Sequence of chain 1.A:
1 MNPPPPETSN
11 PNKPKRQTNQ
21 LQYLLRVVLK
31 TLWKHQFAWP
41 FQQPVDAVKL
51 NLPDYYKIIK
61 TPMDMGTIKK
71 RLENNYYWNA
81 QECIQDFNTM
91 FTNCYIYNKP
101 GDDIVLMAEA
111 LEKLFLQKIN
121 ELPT

A protein and the small-molecule ligand that binds it are described below.
Small molecule (SMILES): COc1cc2c(c(OC)c1OC)-c1ccc(O)c(=O)cc1[C@@H](NC(C)=O)CC2

Binding-site contacts:
Ligand atom O3 contacts residue VAL45 of chain 1.A at 3.8 Å.
Ligand atom O1 contacts residue ASN98 of chain 1.A at 3.9 Å.
Ligand atom C4 contacts residue ASN98 of chain 1.A at 2.1 Å.
Ligand atom C6 contacts residue VAL45 of chain 1.A at 3.8 Å (hydrophobic).
Ligand atom C5 contacts residue ILE104 of chain 1.A at 4.1 Å (hydrophobic).
Ligand atom C17 contacts residue LEU50 of chain 1.A at 4.3 Å (hydrophobic).
Ligand atom C20 contacts residue LEU52 of chain 1.A at 4.2 Å (hydrophobic).
Ligand atom C9 contacts residue LEU50 of chain 1.A at 3.8 Å (hydrophobic).
Ligand atom C1 contacts residue LEU52 of chain 1.A at 4.3 Å (hydrophobic).
Ligand atom C7 contacts residue PRO40 of chain 1.A at 3.9 Å (hydrophobic).
Ligand atom C7 contacts residue ILE104 of chain 1.A at 4.1 Å (hydrophobic).
Ligand atom C9 contacts residue PRO40 of chain 1.A at 4.1 Å (hydrophobic).
Ligand atom C4 contacts residue ILE104 of chain 1.A at 3.9 Å (hydrophobic).
Ligand atom O6 contacts residue LEU50 of chain 1.A at 4.0 Å.
Ligand atom O5 contacts residue NA1 of chain 1.B at 2.3 Å (h-bond).
Ligand atom C12 contacts residue ILE104 of chain 1.A at 4.2 Å (hydrophobic).
Ligand atom O6 contacts residue NA1 of chain 1.B at 2.2 Å (h-bond).
Ligand atom C2 contacts residue ASN98 of chain 1.A at 3.3 Å.
Ligand atom C20 contacts residue LEU50 of chain 1.A at 4.0 Å (hydrophobic).
Ligand atom C16 contacts residue NA1 of chain 1.B at 3.1 Å.
Ligand atom C22 contacts residue LEU50 of chain 1.A at 3.8 Å (hydrophobic).
Ligand atom C19 contacts residue LEU52 of chain 1.A at 4.0 Å (hydrophobic).
Ligand atom C3 contacts residue ILE104 of chain 1.A at 4.1 Å (hydrophobic).
Ligand atom C7 contacts residue LEU50 of chain 1.A at 4.1 Å (hydrophobic).
Ligand atom C8 contacts residue LEU50 of chain 1.A at 3.6 Å (hydrophobic).
Ligand atom C21 contacts residue LEU50 of chain 1.A at 4.1 Å (hydrophobic).
Ligand atom O2 contacts residue ASN98 of chain 1.A at 3.4 Å (h-bond).
Ligand atom O4 contacts residue ASP103 of chain 1.A at 4.2 Å.
Ligand atom C2 contacts residue ILE104 of chain 1.A at 3.8 Å (hydrophobic).
Ligand atom C10 contacts residue TRP39 of chain 1.A at 3.8 Å (hydrophobic).
Ligand atom C6 contacts residue PHE41 of chain 1.A at 3.5 Å (hydrophobic).
Ligand atom C6 contacts residue PRO40 of chain 1.A at 3.3 Å (hydrophobic).
Ligand atom C11 contacts residue ILE104 of chain 1.A at 4.1 Å (hydrophobic).
Ligand atom C19 contacts residue LEU50 of chain 1.A at 3.7 Å (hydrophobic).
Ligand atom C13 contacts residue ILE104 of chain 1.A at 3.6 Å (hydrophobic).
Ligand atom C17 contacts residue NA1 of chain 1.B at 3.1 Å.
Ligand atom C4 contacts residue CYS94 of chain 1.A at 3.8 Å (hydrophobic).
Ligand atom C4 contacts residue TYR97 of chain 1.A at 4.2 Å (hydrophobic).
Ligand atom O1 contacts residue LEU52 of chain 1.A at 3.9 Å.
Ligand atom C10 contacts residue PRO40 of chain 1.A at 4.2 Å (hydrophobic).